Sequence of chain 1.E:
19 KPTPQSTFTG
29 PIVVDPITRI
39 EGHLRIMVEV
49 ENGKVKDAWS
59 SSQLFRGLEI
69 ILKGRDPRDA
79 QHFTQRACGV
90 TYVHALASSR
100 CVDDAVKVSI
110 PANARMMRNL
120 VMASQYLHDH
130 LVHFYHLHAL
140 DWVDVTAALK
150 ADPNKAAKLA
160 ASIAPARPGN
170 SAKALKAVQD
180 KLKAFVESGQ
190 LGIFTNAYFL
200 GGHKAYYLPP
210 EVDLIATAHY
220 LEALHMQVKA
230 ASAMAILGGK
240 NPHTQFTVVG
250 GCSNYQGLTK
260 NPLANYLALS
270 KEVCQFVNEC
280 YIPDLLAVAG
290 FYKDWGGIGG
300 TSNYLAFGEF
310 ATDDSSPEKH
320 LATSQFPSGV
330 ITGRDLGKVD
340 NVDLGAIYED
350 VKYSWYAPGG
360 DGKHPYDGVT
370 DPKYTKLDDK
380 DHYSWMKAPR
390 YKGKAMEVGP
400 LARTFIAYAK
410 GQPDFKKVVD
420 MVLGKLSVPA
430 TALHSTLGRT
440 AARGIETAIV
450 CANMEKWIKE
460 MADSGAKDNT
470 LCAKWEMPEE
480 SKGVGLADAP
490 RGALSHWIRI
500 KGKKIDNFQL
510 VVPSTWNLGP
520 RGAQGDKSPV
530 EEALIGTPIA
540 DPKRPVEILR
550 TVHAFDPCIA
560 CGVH

Binding-site contacts:
Ligand atom N1 contacts residue PRO512 of chain 1.E at 3.5 Å.
Ligand atom N1 contacts residue ARG490 of chain 1.E at 3.6 Å.
Ligand atom C2 contacts residue ARG490 of chain 1.E at 3.5 Å.
Ligand atom C3 contacts residue PRO512 of chain 1.E at 3.7 Å (hydrophobic).
Ligand atom C1 contacts residue ARG490 of chain 1.E at 3.5 Å.
Ligand atom O3 contacts residue HIS93 of chain 1.E at 3.5 Å (h-bond).
Ligand atom C1 contacts residue SER513 of chain 1.E at 3.7 Å.
Ligand atom FE contacts residue NI1 of chain 1.X at 2.9 Å.
Ligand atom N2 contacts residue PRO489 of chain 1.E at 3.4 Å.
Ligand atom C3 contacts residue CSX89 of chain 1.E at 3.2 Å.
Ligand atom N1 contacts residue SER513 of chain 1.E at 2.7 Å (h-bond).
Ligand atom O3 contacts residue VAL511 of chain 1.E at 3.3 Å.
Ligand atom C3 contacts residue HIS93 of chain 1.E at 3.5 Å.
Ligand atom C2 contacts residue CYS560 of chain 1.E at 4.2 Å (hydrophobic).
Ligand atom O3 contacts residue LEU493 of chain 1.E at 3.6 Å.
Ligand atom C2 contacts residue ALA488 of chain 1.E at 3.9 Å (hydrophobic).
Ligand atom N1 contacts residue VAL511 of chain 1.E at 3.8 Å.
Ligand atom C1 contacts residue CYS560 of chain 1.E at 3.0 Å (hydrophobic).
Ligand atom N1 contacts residue CYS557 of chain 1.E at 3.9 Å.
Ligand atom C3 contacts residue VAL92 of chain 1.E at 3.8 Å (hydrophobic).
Ligand atom C3 contacts residue VAL511 of chain 1.E at 3.5 Å (hydrophobic).
Ligand atom N2 contacts residue ARG490 of chain 1.E at 2.9 Å (salt-bridge).
Ligand atom C3 contacts residue CYS560 of chain 1.E at 3.0 Å (hydrophobic).
Ligand atom O3 contacts residue CSX89 of chain 1.E at 4.1 Å.
Ligand atom FE contacts residue CYS560 of chain 1.E at 2.2 Å.
Ligand atom O3 contacts residue CYS560 of chain 1.E at 3.9 Å.
Ligand atom C2 contacts residue CSX89 of chain 1.E at 3.0 Å.
Ligand atom O3 contacts residue PRO512 of chain 1.E at 3.3 Å.
Ligand atom N2 contacts residue CSX89 of chain 1.E at 3.5 Å.
Ligand atom N2 contacts residue ALA488 of chain 1.E at 3.3 Å.
Ligand atom N1 contacts residue CYS560 of chain 1.E at 3.5 Å.
Ligand atom C1 contacts residue CYS557 of chain 1.E at 3.8 Å (hydrophobic).
Ligand atom O3 contacts residue ALA488 of chain 1.E at 3.9 Å.
Ligand atom FE contacts residue CSX89 of chain 1.E at 2.3 Å.
Ligand atom C1 contacts residue CSX89 of chain 1.E at 4.2 Å.
Ligand atom C2 contacts residue NI1 of chain 1.X at 4.2 Å.
Ligand atom O3 contacts residue VAL92 of chain 1.E at 3.7 Å.
Ligand atom C1 contacts residue NI1 of chain 1.X at 3.9 Å.
Ligand atom C1 contacts residue VAL511 of chain 1.E at 3.7 Å (hydrophobic).
Ligand atom C1 contacts residue PRO512 of chain 1.E at 3.7 Å (hydrophobic).

A protein and the small-molecule ligand that binds it are described below.
Small molecule (SMILES): N#C[Fe](=C=O)C#N